A protein and the small-molecule ligand that binds it are described below.
Small molecule (SMILES): O=c1ccn([C@H]2C[C@H](O)[C@@H](CO)O2)c(=O)[nH]1

Sequence of chain 1.A:
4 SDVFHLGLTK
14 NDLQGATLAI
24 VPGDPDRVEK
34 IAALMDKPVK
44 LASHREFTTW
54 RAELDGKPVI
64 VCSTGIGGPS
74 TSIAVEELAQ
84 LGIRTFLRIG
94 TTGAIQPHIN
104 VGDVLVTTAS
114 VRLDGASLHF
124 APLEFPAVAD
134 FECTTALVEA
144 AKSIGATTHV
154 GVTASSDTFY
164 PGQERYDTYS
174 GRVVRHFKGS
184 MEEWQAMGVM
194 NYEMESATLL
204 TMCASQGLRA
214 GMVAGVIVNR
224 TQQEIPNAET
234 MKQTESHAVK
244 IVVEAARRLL

Sequence of chain 1.B:
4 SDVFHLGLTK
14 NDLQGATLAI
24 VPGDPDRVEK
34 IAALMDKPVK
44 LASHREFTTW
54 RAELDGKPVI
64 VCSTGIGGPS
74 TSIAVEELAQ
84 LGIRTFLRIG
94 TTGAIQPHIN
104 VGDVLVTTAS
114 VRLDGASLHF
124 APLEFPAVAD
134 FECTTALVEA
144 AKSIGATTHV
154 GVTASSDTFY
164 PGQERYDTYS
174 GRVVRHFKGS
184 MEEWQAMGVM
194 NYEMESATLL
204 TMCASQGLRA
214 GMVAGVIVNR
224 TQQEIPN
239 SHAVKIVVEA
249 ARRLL

Binding-site contacts:
Ligand atom N3 contacts residue TYR195 of chain 1.B at 3.8 Å.
Ligand atom C2' contacts residue PO41 of chain 1.GA at 3.3 Å.
Ligand atom C1' contacts residue PO41 of chain 1.GA at 3.7 Å.
Ligand atom O5' contacts residue HIS8 of chain 1.A at 2.6 Å (h-bond).
Ligand atom C2' contacts residue THR94 of chain 1.B at 3.8 Å.
Ligand atom O2 contacts residue GLU196 of chain 1.B at 3.4 Å.
Ligand atom O2 contacts residue MET197 of chain 1.B at 3.4 Å.
Ligand atom O2 contacts residue GLN166 of chain 1.B at 3.2 Å (h-bond).
Ligand atom O4' contacts residue THR94 of chain 1.B at 3.3 Å (h-bond).
Ligand atom C5 contacts residue THR95 of chain 1.B at 3.6 Å.
Ligand atom C5 contacts residue ILE220 of chain 1.B at 3.7 Å (hydrophobic).
Ligand atom C4 contacts residue PHE162 of chain 1.B at 3.8 Å (hydrophobic).
Ligand atom O3' contacts residue PO41 of chain 1.GA at 2.6 Å (h-bond).
Ligand atom N3 contacts residue GLN166 of chain 1.B at 3.0 Å (h-bond).
Ligand atom O4 contacts residue ARG168 of chain 1.B at 2.8 Å (salt-bridge).
Ligand atom N3 contacts residue PHE162 of chain 1.B at 3.7 Å.
Ligand atom C1' contacts residue THR94 of chain 1.B at 3.4 Å.
Ligand atom C6 contacts residue THR95 of chain 1.B at 3.9 Å.
Ligand atom O3' contacts residue ILE69 of chain 1.B at 3.6 Å.
Ligand atom C4 contacts residue GLY96 of chain 1.B at 3.4 Å.
Ligand atom C5 contacts residue GLY96 of chain 1.B at 3.7 Å.
Ligand atom C4 contacts residue THR95 of chain 1.B at 3.9 Å.
Ligand atom C2 contacts residue PHE162 of chain 1.B at 3.8 Å (hydrophobic).
Ligand atom C2' contacts residue GLU198 of chain 1.B at 3.6 Å.
Ligand atom C2' contacts residue MET197 of chain 1.B at 3.9 Å (hydrophobic).
Ligand atom N1 contacts residue THR94 of chain 1.B at 3.5 Å (h-bond).
Ligand atom C5' contacts residue MET197 of chain 1.B at 3.8 Å (hydrophobic).
Ligand atom C5' contacts residue HIS8 of chain 1.A at 3.4 Å.
Ligand atom O4 contacts residue VAL221 of chain 1.B at 3.6 Å.
Ligand atom C4 contacts residue ARG168 of chain 1.B at 3.7 Å.
Ligand atom O3' contacts residue GLU198 of chain 1.B at 2.8 Å (salt-bridge).
Ligand atom C2 contacts residue GLN166 of chain 1.B at 3.8 Å.
Ligand atom O4 contacts residue GLY96 of chain 1.B at 3.3 Å.
Ligand atom O5' contacts residue PHE162 of chain 1.B at 3.3 Å.
Ligand atom C5' contacts residue PHE162 of chain 1.B at 3.7 Å (hydrophobic).
Ligand atom C6 contacts residue THR94 of chain 1.B at 3.5 Å.
Ligand atom O4' contacts residue PO41 of chain 1.GA at 3.4 Å (h-bond).
Ligand atom C3' contacts residue GLU198 of chain 1.B at 3.5 Å.
Ligand atom C4' contacts residue PO41 of chain 1.GA at 3.6 Å.
Ligand atom C3' contacts residue PO41 of chain 1.GA at 3.6 Å.